Sequence of chain 1.G:
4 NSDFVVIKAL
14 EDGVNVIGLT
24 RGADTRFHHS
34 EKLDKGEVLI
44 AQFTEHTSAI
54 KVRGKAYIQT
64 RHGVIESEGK

Sequence of chain 1.F:
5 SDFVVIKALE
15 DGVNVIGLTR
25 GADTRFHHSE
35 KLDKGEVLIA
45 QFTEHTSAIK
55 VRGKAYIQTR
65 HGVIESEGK

The small molecule below binds the protein below.
Small molecule (SMILES): N[C@@H](Cc1c[nH]c2ccccc12)C(=O)O

Binding-site contacts:
Ligand atom O contacts residue GLY25 of chain 1.F at 3.0 Å (h-bond).
Ligand atom CE3 contacts residue HIS32 of chain 1.G at 4.0 Å.
Ligand atom CZ2 contacts residue ILE53 of chain 1.G at 3.9 Å (hydrophobic).
Ligand atom C contacts residue THR47 of chain 1.G at 3.4 Å.
Ligand atom CE2 contacts residue ALA44 of chain 1.G at 4.1 Å (hydrophobic).
Ligand atom O contacts residue THR47 of chain 1.G at 3.6 Å (h-bond).
Ligand atom CD1 contacts residue THR47 of chain 1.G at 3.7 Å.
Ligand atom N contacts residue GLY25 of chain 1.F at 2.8 Å (h-bond).
Ligand atom CZ3 contacts residue GLY21 of chain 1.G at 3.6 Å.
Ligand atom N contacts residue THR23 of chain 1.F at 2.8 Å (h-bond).
Ligand atom O contacts residue THR23 of chain 1.F at 3.9 Å.
Ligand atom CA contacts residue GLY25 of chain 1.F at 3.6 Å.
Ligand atom C contacts residue GLY25 of chain 1.F at 3.5 Å.
Ligand atom N contacts residue ARG24 of chain 1.F at 4.1 Å.
Ligand atom CH2 contacts residue GLY21 of chain 1.G at 3.5 Å.
Ligand atom CZ2 contacts residue THR50 of chain 1.G at 3.9 Å.
Ligand atom NE1 contacts residue GLN45 of chain 1.G at 2.8 Å (h-bond).
Ligand atom CA contacts residue THR23 of chain 1.F at 3.8 Å.
Ligand atom CD1 contacts residue SER51 of chain 1.F at 3.6 Å.
Ligand atom CD1 contacts residue GLN45 of chain 1.G at 3.5 Å.
Ligand atom CZ3 contacts residue HIS32 of chain 1.G at 4.0 Å.
Ligand atom C contacts residue SER51 of chain 1.F at 3.6 Å.
Ligand atom CA contacts residue THR28 of chain 1.F at 3.1 Å.
Ligand atom CB contacts residue THR28 of chain 1.F at 3.5 Å.
Ligand atom CB contacts residue SER51 of chain 1.F at 3.4 Å.
Ligand atom OXT contacts residue HIS49 of chain 1.G at 3.8 Å.
Ligand atom CE2 contacts residue GLN45 of chain 1.G at 3.9 Å.
Ligand atom CG contacts residue SER51 of chain 1.F at 3.9 Å.
Ligand atom O contacts residue SER51 of chain 1.F at 2.9 Å (h-bond).
Ligand atom N contacts residue ASP27 of chain 1.F at 3.1 Å (salt-bridge).
Ligand atom OXT contacts residue THR47 of chain 1.G at 2.5 Å (h-bond).
Ligand atom CA contacts residue SER51 of chain 1.F at 4.0 Å.
Ligand atom N contacts residue THR28 of chain 1.F at 2.7 Å (h-bond).
Ligand atom OXT contacts residue THR50 of chain 1.G at 2.8 Å (h-bond).
Ligand atom C contacts residue THR50 of chain 1.G at 3.9 Å.
Ligand atom O contacts residue ARG24 of chain 1.F at 3.4 Å.
Ligand atom CZ2 contacts residue ALA44 of chain 1.G at 4.0 Å (hydrophobic).
Ligand atom CB contacts residue THR23 of chain 1.F at 3.7 Å.
Ligand atom NE1 contacts residue ALA44 of chain 1.G at 3.8 Å.
Ligand atom CD2 contacts residue THR50 of chain 1.G at 4.0 Å.